Binding-site contacts:
Ligand atom C22 contacts residue ILE140 of chain 1.C at 4.2 Å (hydrophobic).
Ligand atom C23 contacts residue MET105 of chain 1.C at 4.1 Å (hydrophobic).
Ligand atom O6 contacts residue MET105 of chain 1.C at 3.9 Å.
Ligand atom C17 contacts residue MET105 of chain 1.C at 3.8 Å (hydrophobic).
Ligand atom O1 contacts residue HIS219 of chain 1.C at 3.2 Å (h-bond).
Ligand atom C6 contacts residue ILE140 of chain 1.C at 3.7 Å (hydrophobic).
Ligand atom C8 contacts residue HIS219 of chain 1.C at 3.9 Å.
Ligand atom O6 contacts residue ILE140 of chain 1.C at 3.3 Å.
Ligand atom C24 contacts residue VAL116 of chain 1.C at 4.3 Å (hydrophobic).
Ligand atom O5 contacts residue GLN26 of chain 1.C at 4.2 Å.
Ligand atom O2 contacts residue MET105 of chain 1.C at 3.9 Å.
Ligand atom C20 contacts residue MET105 of chain 1.C at 3.6 Å (hydrophobic).
Ligand atom O3 contacts residue HIS63 of chain 1.C at 4.3 Å.
Ligand atom C22 contacts residue MET105 of chain 1.C at 3.9 Å (hydrophobic).
Ligand atom C25 contacts residue ILE140 of chain 1.C at 3.7 Å (hydrophobic).
Ligand atom C8 contacts residue CYS60 of chain 1.C at 4.2 Å (hydrophobic).
Ligand atom C23 contacts residue GLN26 of chain 1.C at 3.4 Å.
Ligand atom C17 contacts residue ALA67 of chain 1.C at 4.0 Å (hydrophobic).
Ligand atom O5 contacts residue HIS63 of chain 1.C at 3.9 Å.
Ligand atom C13 contacts residue MET105 of chain 1.C at 3.9 Å (hydrophobic).
Ligand atom O4 contacts residue HIS219 of chain 1.C at 3.5 Å (h-bond).
Ligand atom C25 contacts residue MET105 of chain 1.C at 3.7 Å (hydrophobic).
Ligand atom N1 contacts residue HIS219 of chain 1.C at 3.9 Å.
Ligand atom C14 contacts residue MET105 of chain 1.C at 3.8 Å (hydrophobic).
Ligand atom O3 contacts residue MET105 of chain 1.C at 3.4 Å.
Ligand atom O6 contacts residue LEU102 of chain 1.C at 3.5 Å.
Ligand atom C6 contacts residue HIS219 of chain 1.C at 3.6 Å.
Ligand atom C2 contacts residue HIS219 of chain 1.C at 3.4 Å.
Ligand atom O1 contacts residue LEU64 of chain 1.C at 4.0 Å.
Ligand atom C23 contacts residue ALA67 of chain 1.C at 3.5 Å (hydrophobic).
Ligand atom O1 contacts residue CYS60 of chain 1.C at 4.2 Å.
Ligand atom C24 contacts residue PHE118 of chain 1.C at 4.0 Å (hydrophobic).
Ligand atom C18 contacts residue HIS63 of chain 1.C at 3.5 Å.
Ligand atom C23 contacts residue HIS63 of chain 1.C at 3.9 Å.
Ligand atom C2 contacts residue ILE140 of chain 1.C at 3.9 Å (hydrophobic).
Ligand atom C4 contacts residue HIS219 of chain 1.C at 3.2 Å.
Ligand atom C7 contacts residue PHE128 of chain 1.C at 3.6 Å (hydrophobic).
Ligand atom O3 contacts residue GLN26 of chain 1.C at 4.1 Å.
Ligand atom C19 contacts residue HIS63 of chain 1.C at 3.9 Å.
Ligand atom O3 contacts residue ALA67 of chain 1.C at 3.2 Å.

Sequence of chain 1.C:
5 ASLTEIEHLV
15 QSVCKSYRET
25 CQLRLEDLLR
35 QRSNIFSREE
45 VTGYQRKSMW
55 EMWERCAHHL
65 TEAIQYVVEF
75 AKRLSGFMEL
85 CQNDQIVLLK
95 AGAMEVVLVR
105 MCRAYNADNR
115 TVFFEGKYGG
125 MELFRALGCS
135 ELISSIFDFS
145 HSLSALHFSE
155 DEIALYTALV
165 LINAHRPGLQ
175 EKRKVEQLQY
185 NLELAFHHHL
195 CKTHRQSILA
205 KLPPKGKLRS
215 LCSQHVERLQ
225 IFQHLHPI

The protein below binds the small molecule below.
Small molecule (SMILES): COc1cc(O)c([C@@H](CC(=O)N2C[C@H](C)C[C@H](C)C2)c2ccc3c(c2)OCO3)c(OC)c1